Binding-site contacts:
Ligand atom C3 contacts residue ASP116 of chain 2.B at 3.4 Å.
Ligand atom C2' contacts residue VAL35 of chain 2.B at 2.9 Å (hydrophobic).
Ligand atom C contacts residue TYR31 of chain 2.B at 3.5 Å (hydrophobic).
Ligand atom C contacts residue VAL35 of chain 2.B at 3.6 Å (hydrophobic).
Ligand atom C1 contacts residue TRP67 of chain 2.B at 3.8 Å (hydrophobic).
Ligand atom C4 contacts residue TRP96 of chain 2.B at 3.5 Å (hydrophobic).
Ligand atom C4A contacts residue ASN37 of chain 2.B at 3.6 Å.
Ligand atom C1' contacts residue VAL35 of chain 2.B at 3.8 Å (hydrophobic).
Ligand atom C6' contacts residue SER76 of chain 2.B at 3.5 Å.
Ligand atom N1 contacts residue TRP67 of chain 2.B at 3.5 Å.
Ligand atom N1' contacts residue TRP67 of chain 2.B at 3.6 Å.
Ligand atom C contacts residue SER15 of chain 2.B at 3.3 Å.
Ligand atom C5 contacts residue THR78 of chain 2.B at 3.8 Å.
Ligand atom C2' contacts residue TRP67 of chain 2.B at 3.8 Å (hydrophobic).
Ligand atom C4 contacts residue ASP116 of chain 2.B at 3.6 Å.
Ligand atom O contacts residue SER15 of chain 2.B at 3.3 Å (h-bond).
Ligand atom C4' contacts residue ASN37 of chain 2.B at 3.2 Å.
Ligand atom O4' contacts residue ASN37 of chain 2.B at 2.6 Å (h-bond).
Ligand atom C6 contacts residue TRP108 of chain 1.A at 3.8 Å (hydrophobic).
Ligand atom C7' contacts residue SER76 of chain 2.B at 3.5 Å.
Ligand atom O contacts residue TYR31 of chain 2.B at 3.7 Å.
Ligand atom OXT contacts residue TYR31 of chain 2.B at 2.6 Å (h-bond).
Ligand atom C5 contacts residue TRP96 of chain 2.B at 3.6 Å (hydrophobic).
Ligand atom O contacts residue SER33 of chain 2.B at 2.7 Å (h-bond).
Ligand atom O contacts residue VAL35 of chain 2.B at 3.2 Å.
Ligand atom C3' contacts residue VAL35 of chain 2.B at 2.9 Å (hydrophobic).
Ligand atom O4' contacts residue ARG72 of chain 2.B at 3.4 Å (salt-bridge).
Ligand atom C4' contacts residue VAL35 of chain 2.B at 3.8 Å (hydrophobic).
Ligand atom C6 contacts residue THR78 of chain 2.B at 3.8 Å.
Ligand atom C3' contacts residue SER33 of chain 2.B at 3.8 Å.
Ligand atom OXT contacts residue SER15 of chain 2.B at 2.6 Å (h-bond).
Ligand atom C5' contacts residue ALA74 of chain 2.B at 3.3 Å (hydrophobic).
Ligand atom C6' contacts residue ALA74 of chain 2.B at 3.6 Å (hydrophobic).
Ligand atom N1 contacts residue VAL35 of chain 2.B at 3.6 Å.
Ligand atom C5' contacts residue ASN37 of chain 2.B at 3.5 Å.
Ligand atom C1' contacts residue TRP67 of chain 2.B at 3.7 Å (hydrophobic).
Ligand atom C3 contacts residue TRP80 of chain 2.B at 3.7 Å (hydrophobic).
Ligand atom OXT contacts residue ASN11 of chain 2.B at 2.8 Å (h-bond).
Ligand atom C8' contacts residue LEU98 of chain 2.B at 3.8 Å (hydrophobic).
Ligand atom C2' contacts residue SER33 of chain 2.B at 3.3 Å.

Sequence of chain 2.B:
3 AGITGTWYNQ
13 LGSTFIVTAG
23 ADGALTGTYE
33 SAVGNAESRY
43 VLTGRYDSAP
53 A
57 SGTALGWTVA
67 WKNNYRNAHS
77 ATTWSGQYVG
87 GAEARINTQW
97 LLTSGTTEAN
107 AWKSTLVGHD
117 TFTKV

Sequence of chain 1.A:
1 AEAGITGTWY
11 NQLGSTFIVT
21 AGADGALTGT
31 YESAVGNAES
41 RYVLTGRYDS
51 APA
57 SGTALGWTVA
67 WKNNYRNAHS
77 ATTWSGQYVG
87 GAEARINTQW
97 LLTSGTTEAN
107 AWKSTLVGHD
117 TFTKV

This protein binds this small molecule.
Small molecule (SMILES): O=C(O)c1ccccc1/N=N/c1ccc(O)c2ccccc12